Binding-site contacts:
Ligand atom C2 contacts residue ASN64 of chain 1.A at 2.4 Å.
Ligand atom O3 contacts residue TRP359 of chain 1.A at 4.3 Å.
Ligand atom O5 contacts residue ASN64 of chain 1.A at 2.4 Å (h-bond).
Ligand atom C5 contacts residue ASN64 of chain 1.A at 3.7 Å.
Ligand atom N2 contacts residue TRP359 of chain 1.A at 3.5 Å (h-bond).
Ligand atom O4 contacts residue TRP359 of chain 1.A at 4.0 Å.
Ligand atom O7 contacts residue ASN64 of chain 1.A at 3.7 Å.
Ligand atom C3 contacts residue TRP359 of chain 1.A at 3.8 Å (hydrophobic).
Ligand atom C2 contacts residue TRP359 of chain 1.A at 4.2 Å (hydrophobic).
Ligand atom C5 contacts residue TRP359 of chain 1.A at 4.1 Å (hydrophobic).
Ligand atom C1 contacts residue ASN64 of chain 1.A at 1.4 Å.
Ligand atom C8 contacts residue TRP359 of chain 1.A at 3.8 Å (hydrophobic).
Ligand atom C3 contacts residue ASN64 of chain 1.A at 3.8 Å.
Ligand atom C1 contacts residue TRP359 of chain 1.A at 3.9 Å (hydrophobic).
Ligand atom C4 contacts residue TRP359 of chain 1.A at 4.4 Å (hydrophobic).
Ligand atom C4 contacts residue ASN64 of chain 1.A at 4.2 Å.
Ligand atom C7 contacts residue TRP359 of chain 1.A at 4.2 Å (hydrophobic).
Ligand atom O7 contacts residue TRP359 of chain 1.A at 4.3 Å.
Ligand atom N2 contacts residue ASN64 of chain 1.A at 2.8 Å (h-bond).
Ligand atom C7 contacts residue ASN64 of chain 1.A at 3.5 Å.

A protein and the small-molecule ligand that binds it are described below.
Small molecule (SMILES): CC(=O)N[C@H]1[C@H](O[C@H]2[C@H](O)[C@@H](NC(C)=O)CO[C@@H]2CO)O[C@H](CO)[C@@H](O[C@@H]2O[C@H](CO)[C@@H](O)[C@H](O)[C@@H]2O)[C@@H]1O

Sequence of chain 1.A:
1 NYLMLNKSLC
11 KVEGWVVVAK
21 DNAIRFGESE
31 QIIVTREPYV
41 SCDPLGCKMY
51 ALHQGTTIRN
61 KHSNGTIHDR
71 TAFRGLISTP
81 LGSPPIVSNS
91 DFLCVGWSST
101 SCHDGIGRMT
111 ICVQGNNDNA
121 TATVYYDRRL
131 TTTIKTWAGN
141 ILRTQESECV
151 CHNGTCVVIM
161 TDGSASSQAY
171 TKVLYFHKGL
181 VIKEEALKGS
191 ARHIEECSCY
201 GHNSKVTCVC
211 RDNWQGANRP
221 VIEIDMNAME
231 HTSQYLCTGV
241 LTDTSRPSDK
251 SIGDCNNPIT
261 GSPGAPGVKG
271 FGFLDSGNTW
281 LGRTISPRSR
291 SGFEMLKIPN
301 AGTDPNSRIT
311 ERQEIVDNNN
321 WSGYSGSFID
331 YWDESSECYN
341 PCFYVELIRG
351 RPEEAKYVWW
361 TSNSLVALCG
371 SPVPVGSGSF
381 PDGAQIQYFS